Sequence of chain 1.A:
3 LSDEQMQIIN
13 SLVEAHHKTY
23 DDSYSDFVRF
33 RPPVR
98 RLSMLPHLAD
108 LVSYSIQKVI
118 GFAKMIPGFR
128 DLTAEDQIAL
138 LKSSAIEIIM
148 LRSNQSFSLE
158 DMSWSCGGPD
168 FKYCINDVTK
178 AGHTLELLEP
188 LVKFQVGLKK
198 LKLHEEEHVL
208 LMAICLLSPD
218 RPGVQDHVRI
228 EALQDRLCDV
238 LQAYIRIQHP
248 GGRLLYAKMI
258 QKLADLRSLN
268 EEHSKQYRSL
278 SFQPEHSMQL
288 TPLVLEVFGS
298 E

Binding-site contacts:
Ligand atom CG contacts residue GLU282 of chain 2.A at 3.8 Å.
Ligand atom CD1 contacts residue GLU293 of chain 1.A at 3.9 Å.
Ligand atom CD1 contacts residue PRO281 of chain 2.A at 3.3 Å (hydrophobic).
Ligand atom CD2 contacts residue GLN134 of chain 1.A at 3.9 Å.
Ligand atom ND1 contacts residue ILE135 of chain 1.A at 3.6 Å.
Ligand atom CE1 contacts residue GLU298 of chain 1.A at 3.7 Å.
Ligand atom CA contacts residue GLU293 of chain 1.A at 3.5 Å.
Ligand atom CD2 contacts residue LEU138 of chain 1.A at 3.8 Å (hydrophobic).
Ligand atom O contacts residue LYS121 of chain 1.A at 3.2 Å (salt-bridge).
Ligand atom CG contacts residue PRO281 of chain 2.A at 3.7 Å (hydrophobic).
Ligand atom CB contacts residue PRO281 of chain 2.A at 3.8 Å (hydrophobic).
Ligand atom CD2 contacts residue VAL294 of chain 1.A at 3.8 Å (hydrophobic).
Ligand atom CB contacts residue GLU293 of chain 1.A at 3.9 Å.
Ligand atom CD contacts residue GLU282 of chain 2.A at 3.5 Å.
Ligand atom CB contacts residue GLU293 of chain 1.A at 3.3 Å.
Ligand atom CD1 contacts residue SER284 of chain 2.A at 3.8 Å.
Ligand atom C contacts residue GLU293 of chain 1.A at 3.3 Å.
Ligand atom O contacts residue PRO281 of chain 2.A at 3.9 Å.
Ligand atom CD1 contacts residue ILE135 of chain 1.A at 3.9 Å (hydrophobic).
Ligand atom CA contacts residue GLU293 of chain 1.A at 3.3 Å.
Ligand atom C contacts residue GLU293 of chain 1.A at 3.4 Å.
Ligand atom N contacts residue GLU293 of chain 1.A at 3.4 Å (salt-bridge).
Ligand atom CA contacts residue GLU293 of chain 1.A at 3.4 Å.
Ligand atom CD2 contacts residue ILE117 of chain 1.A at 3.7 Å (hydrophobic).
Ligand atom CG contacts residue GLU293 of chain 1.A at 3.4 Å.
Ligand atom CG1 contacts residue GLU293 of chain 1.A at 3.2 Å.
Ligand atom NE2 contacts residue GLU298 of chain 1.A at 3.4 Å (salt-bridge).
Ligand atom NE contacts residue GLU282 of chain 2.A at 2.9 Å (salt-bridge).
Ligand atom N contacts residue GLU293 of chain 1.A at 2.6 Å (salt-bridge).
Ligand atom N contacts residue GLU293 of chain 1.A at 3.0 Å (salt-bridge).
Ligand atom CD2 contacts residue GLU293 of chain 1.A at 3.7 Å.
Ligand atom O contacts residue GLU293 of chain 1.A at 3.7 Å.
Ligand atom CD1 contacts residue ILE117 of chain 1.A at 3.7 Å (hydrophobic).
Ligand atom CB contacts residue GLU293 of chain 1.A at 3.3 Å.
Ligand atom CE1 contacts residue LYS139 of chain 1.A at 3.6 Å.
Ligand atom NE2 contacts residue LYS139 of chain 1.A at 3.0 Å (salt-bridge).
Ligand atom CG2 contacts residue LEU290 of chain 1.A at 3.8 Å (hydrophobic).
Ligand atom CD1 contacts residue MET285 of chain 2.A at 3.7 Å (hydrophobic).
Ligand atom CB contacts residue ARG127 of chain 1.A at 3.3 Å.
Ligand atom O contacts residue ILE117 of chain 1.A at 3.8 Å.

This protein binds this small molecule.
Small molecule (SMILES): CC[C@H](C)[C@H](NC(=O)[C@H](CCCCN)NC(=O)[C@@H](N)Cc1cnc[nH]1)C(=O)N[C@@H](CC(C)C)C(=O)N[C@@H](Cc1cnc[nH]1)C(=O)N[C@@H](CCCN=C(N)N)C(=O)N[C@@H](CC(C)C)C(=O)N[C@@H](CC(C)C)C(=O)N[C@@H](C)C=O

Sequence of chain 2.A:
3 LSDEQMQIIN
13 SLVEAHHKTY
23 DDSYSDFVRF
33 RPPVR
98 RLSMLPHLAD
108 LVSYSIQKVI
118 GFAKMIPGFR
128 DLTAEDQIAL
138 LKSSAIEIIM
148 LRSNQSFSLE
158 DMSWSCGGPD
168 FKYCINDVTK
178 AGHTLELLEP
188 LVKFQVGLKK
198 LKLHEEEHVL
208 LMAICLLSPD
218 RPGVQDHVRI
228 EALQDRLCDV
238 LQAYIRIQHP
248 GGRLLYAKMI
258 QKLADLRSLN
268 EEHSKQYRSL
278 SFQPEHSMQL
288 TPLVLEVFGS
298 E